Sequence of chain 37.A:
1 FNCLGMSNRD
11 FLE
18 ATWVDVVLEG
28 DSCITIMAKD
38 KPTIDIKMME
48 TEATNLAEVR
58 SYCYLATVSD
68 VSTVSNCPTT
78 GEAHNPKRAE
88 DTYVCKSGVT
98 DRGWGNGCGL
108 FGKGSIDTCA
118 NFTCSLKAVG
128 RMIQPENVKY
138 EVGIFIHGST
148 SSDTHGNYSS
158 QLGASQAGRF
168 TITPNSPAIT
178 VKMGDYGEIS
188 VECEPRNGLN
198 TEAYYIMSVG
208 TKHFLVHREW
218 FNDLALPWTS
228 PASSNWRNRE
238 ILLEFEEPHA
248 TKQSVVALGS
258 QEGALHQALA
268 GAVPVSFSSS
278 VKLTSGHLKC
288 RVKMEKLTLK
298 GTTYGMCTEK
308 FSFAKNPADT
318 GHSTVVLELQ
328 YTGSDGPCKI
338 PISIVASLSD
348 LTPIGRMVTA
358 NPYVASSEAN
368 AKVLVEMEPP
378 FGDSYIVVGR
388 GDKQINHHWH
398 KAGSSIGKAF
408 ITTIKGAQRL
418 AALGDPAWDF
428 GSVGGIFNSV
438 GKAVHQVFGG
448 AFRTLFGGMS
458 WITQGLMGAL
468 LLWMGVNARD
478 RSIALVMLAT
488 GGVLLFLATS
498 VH

This protein binds this small molecule.
Small molecule (SMILES): CC(=O)N[C@@H]1[C@@H](O)[C@H](O)[C@@H](CO)O[C@H]1O

Binding-site contacts:
Ligand atom C7 contacts residue ASN154 of chain 37.A at 3.4 Å.
Ligand atom C5 contacts residue ASN154 of chain 37.A at 3.6 Å.
Ligand atom N2 contacts residue SER156 of chain 37.A at 4.2 Å.
Ligand atom O5 contacts residue SER156 of chain 37.A at 3.9 Å.
Ligand atom C4 contacts residue ASN154 of chain 37.A at 4.2 Å.
Ligand atom C1 contacts residue ASN154 of chain 37.A at 1.4 Å.
Ligand atom C2 contacts residue SER156 of chain 37.A at 4.3 Å.
Ligand atom C5 contacts residue SER156 of chain 37.A at 3.9 Å.
Ligand atom C2 contacts residue ASN154 of chain 37.A at 2.5 Å.
Ligand atom N2 contacts residue ASN154 of chain 37.A at 3.0 Å (h-bond).
Ligand atom C1 contacts residue SER156 of chain 37.A at 3.3 Å.
Ligand atom C3 contacts residue ASN154 of chain 37.A at 3.9 Å.
Ligand atom C8 contacts residue ASN154 of chain 37.A at 3.9 Å.
Ligand atom O5 contacts residue ASN154 of chain 37.A at 2.4 Å (h-bond).
Ligand atom O7 contacts residue ASN154 of chain 37.A at 3.6 Å.